A protein and the small-molecule ligand that binds it are described below.
Small molecule (SMILES): O=C(CCCCCn1ccnc1)N[C@@H](Cc1ccccc1)C(=O)O

Binding-site contacts:
Ligand atom C19 contacts residue IC61 of chain 1.J at 3.4 Å.
Ligand atom O24 contacts residue ALA332 of chain 1.B at 3.5 Å.
Ligand atom N12 contacts residue IC61 of chain 1.J at 0.4 Å.
Ligand atom C13 contacts residue IC61 of chain 1.J at 1.1 Å.
Ligand atom N2 contacts residue HOA1 of chain 1.H at 2.9 Å (h-bond).
Ligand atom N5 contacts residue IC61 of chain 1.J at 1.0 Å.
Ligand atom C1 contacts residue IC61 of chain 1.J at 0.4 Å.
Ligand atom C3 contacts residue HOA1 of chain 1.H at 3.4 Å.
Ligand atom C3 contacts residue IC61 of chain 1.J at 0.9 Å.
Ligand atom C1 contacts residue LYS89 of chain 1.B at 3.4 Å.
Ligand atom O15 contacts residue IC61 of chain 1.J at 0.9 Å (h-bond).
Ligand atom O24 contacts residue MET356 of chain 1.B at 3.3 Å.
Ligand atom C17 contacts residue IC61 of chain 1.J at 2.3 Å.
Ligand atom C21 contacts residue PRO27 of chain 1.B at 3.5 Å (hydrophobic).
Ligand atom C3 contacts residue ALA330 of chain 1.B at 3.6 Å (hydrophobic).
Ligand atom C8 contacts residue IC61 of chain 1.J at 1.0 Å.
Ligand atom C7 contacts residue IC61 of chain 1.J at 0.6 Å.
Ligand atom N2 contacts residue IC61 of chain 1.J at 1.2 Å.
Ligand atom C3 contacts residue LYS89 of chain 1.B at 3.5 Å.
Ligand atom C11 contacts residue IC61 of chain 1.J at 0.2 Å.
Ligand atom C23 contacts residue IC61 of chain 1.J at 3.4 Å.
Ligand atom C14 contacts residue IC61 of chain 1.J at 0.7 Å.
Ligand atom C17 contacts residue VAL28 of chain 1.B at 3.5 Å (hydrophobic).
Ligand atom N2 contacts residue ALA330 of chain 1.B at 3.5 Å.
Ligand atom C6 contacts residue IC61 of chain 1.J at 1.2 Å.
Ligand atom O15 contacts residue TYR53 of chain 1.B at 2.6 Å (h-bond).
Ligand atom C20 contacts residue PRO27 of chain 1.B at 3.6 Å (hydrophobic).
Ligand atom C22 contacts residue PRO27 of chain 1.B at 3.6 Å (hydrophobic).
Ligand atom O24 contacts residue IC61 of chain 1.J at 1.2 Å.
Ligand atom O15 contacts residue MET356 of chain 1.B at 3.5 Å.
Ligand atom C09 contacts residue IC61 of chain 1.J at 0.6 Å.
Ligand atom C23 contacts residue PRO27 of chain 1.B at 3.7 Å (hydrophobic).
Ligand atom C10 contacts residue IC61 of chain 1.J at 0.5 Å.
Ligand atom C8 contacts residue LEU439 of chain 1.B at 3.1 Å (hydrophobic).
Ligand atom C3 contacts residue HEM1 of chain 1.G at 3.7 Å.
Ligand atom O16 contacts residue IC61 of chain 1.J at 0.2 Å (h-bond).
Ligand atom N2 contacts residue LYS89 of chain 1.B at 3.5 Å (salt-bridge).
Ligand atom C4 contacts residue IC61 of chain 1.J at 0.7 Å.
Ligand atom C18 contacts residue IC61 of chain 1.J at 3.0 Å.
Ligand atom C20 contacts residue MET187 of chain 1.B at 3.6 Å (hydrophobic).

Sequence of chain 1.B:
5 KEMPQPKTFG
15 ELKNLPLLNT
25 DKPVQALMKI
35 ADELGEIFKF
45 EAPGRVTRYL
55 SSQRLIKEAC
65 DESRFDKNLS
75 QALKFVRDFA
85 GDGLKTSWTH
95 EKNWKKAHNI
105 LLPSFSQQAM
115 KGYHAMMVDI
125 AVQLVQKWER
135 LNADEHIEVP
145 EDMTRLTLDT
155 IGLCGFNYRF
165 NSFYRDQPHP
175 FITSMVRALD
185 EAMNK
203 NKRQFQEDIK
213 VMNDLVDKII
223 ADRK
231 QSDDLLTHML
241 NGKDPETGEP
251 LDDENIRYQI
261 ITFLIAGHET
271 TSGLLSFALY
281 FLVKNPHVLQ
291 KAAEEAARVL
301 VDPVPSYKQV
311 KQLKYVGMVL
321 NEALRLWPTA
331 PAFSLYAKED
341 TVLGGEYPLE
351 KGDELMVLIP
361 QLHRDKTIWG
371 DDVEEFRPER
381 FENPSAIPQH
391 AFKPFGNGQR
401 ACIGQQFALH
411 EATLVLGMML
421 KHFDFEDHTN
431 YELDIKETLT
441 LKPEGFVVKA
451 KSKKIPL